The small molecule below binds the protein below.
Small molecule (SMILES): CC(=O)N[C@@H](CC1=c2ccccc2=NC1)C(=O)N[C@@H](CCCN=C(N)N)C(=O)N[C@H](C(=O)N1CCC[C@H]1C(=O)O)C(C)C

Sequence of chain 1.A:
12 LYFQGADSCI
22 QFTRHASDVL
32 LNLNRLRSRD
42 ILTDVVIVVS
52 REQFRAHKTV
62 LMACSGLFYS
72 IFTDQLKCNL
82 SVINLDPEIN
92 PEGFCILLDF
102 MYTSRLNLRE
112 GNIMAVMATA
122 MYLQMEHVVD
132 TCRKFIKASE

Binding-site contacts:
Ligand atom CE3 contacts residue ASN85 of chain 1.A at 3.8 Å.
Ligand atom CE3 contacts residue VAL83 of chain 1.A at 3.1 Å (hydrophobic).
Ligand atom CB contacts residue ASN85 of chain 1.A at 3.8 Å.
Ligand atom NE1 contacts residue ASN85 of chain 1.A at 3.5 Å.
Ligand atom CG1 contacts residue VAL49 of chain 1.A at 4.2 Å (hydrophobic).
Ligand atom CZ3 contacts residue VAL83 of chain 1.A at 3.8 Å (hydrophobic).
Ligand atom CZ2 contacts residue ASN85 of chain 1.A at 4.0 Å.
Ligand atom CB contacts residue VAL83 of chain 1.A at 3.7 Å (hydrophobic).
Ligand atom CZ3 contacts residue ILE84 of chain 1.A at 4.0 Å (hydrophobic).
Ligand atom CH3 contacts residue LEU81 of chain 1.A at 4.3 Å (hydrophobic).
Ligand atom CD2 contacts residue VAL83 of chain 1.A at 4.0 Å (hydrophobic).
Ligand atom CD1 contacts residue ASN85 of chain 1.A at 3.2 Å.
Ligand atom CG1 contacts residue VAL83 of chain 1.A at 4.2 Å (hydrophobic).
Ligand atom CG1 contacts residue VAL47 of chain 1.A at 4.2 Å (hydrophobic).
Ligand atom CZ3 contacts residue ASN85 of chain 1.A at 3.9 Å.
Ligand atom CG contacts residue ASN85 of chain 1.A at 3.4 Å.
Ligand atom CD contacts residue GLN54 of chain 1.A at 3.9 Å.
Ligand atom CD2 contacts residue ASN85 of chain 1.A at 3.9 Å.
Ligand atom CH2 contacts residue ASN85 of chain 1.A at 4.2 Å.
Ligand atom C contacts residue VAL83 of chain 1.A at 4.0 Å (hydrophobic).
Ligand atom N contacts residue VAL83 of chain 1.A at 4.5 Å.
Ligand atom C contacts residue VAL83 of chain 1.A at 4.3 Å (hydrophobic).
Ligand atom CZ3 contacts residue LEU81 of chain 1.A at 3.9 Å (hydrophobic).
Ligand atom CG2 contacts residue VAL83 of chain 1.A at 4.5 Å (hydrophobic).
Ligand atom CB contacts residue GLN54 of chain 1.A at 3.7 Å.
Ligand atom CE3 contacts residue LEU81 of chain 1.A at 4.2 Å (hydrophobic).
Ligand atom N contacts residue VAL83 of chain 1.A at 4.3 Å.
Ligand atom O contacts residue VAL83 of chain 1.A at 3.6 Å.
Ligand atom CE2 contacts residue ASN85 of chain 1.A at 3.5 Å.
Ligand atom CA contacts residue VAL83 of chain 1.A at 4.2 Å (hydrophobic).
Ligand atom CG1 contacts residue GLN54 of chain 1.A at 3.5 Å.
Ligand atom CE3 contacts residue ILE84 of chain 1.A at 3.9 Å (hydrophobic).
Ligand atom O contacts residue VAL83 of chain 1.A at 4.3 Å.